The protein below binds the small molecule below.
Small molecule (SMILES): CC(=O)N[C@@H]1[C@@H](O)[C@H](O)[C@@H](CO)O[C@H]1O

Sequence of chain 1.A:
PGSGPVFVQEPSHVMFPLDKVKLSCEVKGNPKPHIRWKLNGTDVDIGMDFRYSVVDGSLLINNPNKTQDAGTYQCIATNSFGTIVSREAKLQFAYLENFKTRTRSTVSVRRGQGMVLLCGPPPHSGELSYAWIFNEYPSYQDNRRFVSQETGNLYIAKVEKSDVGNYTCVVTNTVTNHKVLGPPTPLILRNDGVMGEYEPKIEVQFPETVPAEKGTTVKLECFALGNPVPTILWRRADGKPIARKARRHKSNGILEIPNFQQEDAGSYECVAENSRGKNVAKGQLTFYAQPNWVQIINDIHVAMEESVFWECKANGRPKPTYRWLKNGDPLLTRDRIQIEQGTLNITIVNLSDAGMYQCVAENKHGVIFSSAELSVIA

Binding-site contacts:
Ligand atom O3 contacts residue THR71 of chain 1.A at 4.1 Å.
Ligand atom C7 contacts residue GLN72 of chain 1.A at 4.4 Å.
Ligand atom O3 contacts residue ALA74 of chain 1.A at 3.8 Å.
Ligand atom C5 contacts residue ALA74 of chain 1.A at 3.8 Å (hydrophobic).
Ligand atom C3 contacts residue ALA74 of chain 1.A at 3.1 Å (hydrophobic).
Ligand atom C2 contacts residue ASN44 of chain 1.A at 2.4 Å.
Ligand atom N2 contacts residue ALA74 of chain 1.A at 4.1 Å.
Ligand atom C8 contacts residue THR71 of chain 1.A at 3.8 Å.
Ligand atom O5 contacts residue ALA74 of chain 1.A at 4.5 Å.
Ligand atom C1 contacts residue ASN44 of chain 1.A at 1.4 Å.
Ligand atom C1 contacts residue ALA74 of chain 1.A at 4.2 Å (hydrophobic).
Ligand atom C1 contacts residue GLY75 of chain 1.A at 3.8 Å.
Ligand atom C4 contacts residue ALA74 of chain 1.A at 3.5 Å (hydrophobic).
Ligand atom O4 contacts residue ALA74 of chain 1.A at 3.3 Å (h-bond).
Ligand atom N2 contacts residue GLY75 of chain 1.A at 4.0 Å.
Ligand atom C2 contacts residue GLY75 of chain 1.A at 4.3 Å.
Ligand atom C4 contacts residue ASN44 of chain 1.A at 4.2 Å.
Ligand atom C2 contacts residue ALA74 of chain 1.A at 4.0 Å (hydrophobic).
Ligand atom C8 contacts residue ALA74 of chain 1.A at 4.1 Å (hydrophobic).
Ligand atom C8 contacts residue ASP73 of chain 1.A at 4.0 Å.
Ligand atom N2 contacts residue ASN44 of chain 1.A at 2.8 Å (h-bond).
Ligand atom O5 contacts residue ASN44 of chain 1.A at 2.4 Å (h-bond).
Ligand atom O7 contacts residue ASN44 of chain 1.A at 3.6 Å.
Ligand atom C7 contacts residue ASN44 of chain 1.A at 3.6 Å.
Ligand atom C5 contacts residue ASN44 of chain 1.A at 3.7 Å.
Ligand atom C3 contacts residue GLY75 of chain 1.A at 4.1 Å.
Ligand atom C3 contacts residue ASN44 of chain 1.A at 3.7 Å.
Ligand atom C8 contacts residue GLN72 of chain 1.A at 3.1 Å.